Binding-site contacts:
Ligand atom SAH contacts residue MET41 of chain 1.A at 3.8 Å.
Ligand atom CAG contacts residue MET41 of chain 1.A at 3.5 Å (hydrophobic).
Ligand atom SAH contacts residue ASN70 of chain 1.A at 3.5 Å (h-bond).
Ligand atom OAD contacts residue LEU147 of chain 1.A at 3.8 Å.
Ligand atom OAC contacts residue PRO39 of chain 1.A at 3.2 Å.
Ligand atom CAF contacts residue GLN73 of chain 1.A at 2.2 Å.
Ligand atom SAH contacts residue VAL69 of chain 1.A at 4.2 Å.
Ligand atom CAE contacts residue VAL143 of chain 1.A at 3.1 Å (hydrophobic).
Ligand atom CAA contacts residue PRO39 of chain 1.A at 3.5 Å (hydrophobic).
Ligand atom NAJ contacts residue PRO39 of chain 1.A at 4.3 Å.
Ligand atom OAC contacts residue THR40 of chain 1.A at 3.6 Å.
Ligand atom CAF contacts residue VAL143 of chain 1.A at 2.6 Å (hydrophobic).
Ligand atom CAG contacts residue VAL143 of chain 1.A at 3.9 Å (hydrophobic).
Ligand atom CAE contacts residue VAL140 of chain 1.A at 4.3 Å (hydrophobic).
Ligand atom CAG contacts residue PHE68 of chain 1.A at 3.1 Å (hydrophobic).
Ligand atom SAK contacts residue PRO39 of chain 1.A at 3.9 Å.
Ligand atom CAB contacts residue VAL144 of chain 1.A at 4.0 Å (hydrophobic).
Ligand atom OAC contacts residue LEU147 of chain 1.A at 3.5 Å.
Ligand atom CAG contacts residue GLN73 of chain 1.A at 3.7 Å.
Ligand atom OAD contacts residue VAL140 of chain 1.A at 4.3 Å.
Ligand atom SAH contacts residue PHE68 of chain 1.A at 3.3 Å (h-bond).
Ligand atom SAH contacts residue VAL143 of chain 1.A at 4.1 Å.
Ligand atom CAE contacts residue GLN73 of chain 1.A at 1.4 Å.
Ligand atom CAA contacts residue THR40 of chain 1.A at 3.8 Å.
Ligand atom CAI contacts residue VAL143 of chain 1.A at 3.1 Å (hydrophobic).
Ligand atom CAI contacts residue GLN73 of chain 1.A at 3.3 Å.
Ligand atom CAB contacts residue GLN165 of chain 1.A at 3.9 Å.
Ligand atom OAD contacts residue PRO39 of chain 1.A at 4.0 Å.
Ligand atom CAA contacts residue MET41 of chain 1.A at 4.1 Å (hydrophobic).
Ligand atom OAC contacts residue SER66 of chain 1.A at 4.3 Å.
Ligand atom CAG contacts residue THR40 of chain 1.A at 4.2 Å.
Ligand atom SAK contacts residue LEU147 of chain 1.A at 4.2 Å.
Ligand atom SAH contacts residue GLN73 of chain 1.A at 2.7 Å (h-bond).
Ligand atom SAK contacts residue VAL143 of chain 1.A at 3.8 Å.
Ligand atom OAD contacts residue VAL143 of chain 1.A at 3.3 Å.
Ligand atom CAE contacts residue ASN70 of chain 1.A at 3.7 Å.
Ligand atom OAD contacts residue VAL144 of chain 1.A at 3.0 Å.
Ligand atom CAB contacts residue VAL140 of chain 1.A at 4.0 Å (hydrophobic).
Ligand atom CAF contacts residue VAL140 of chain 1.A at 4.2 Å (hydrophobic).
Ligand atom CAB contacts residue PHE158 of chain 1.A at 3.9 Å (hydrophobic).

Sequence of chain 1.A:
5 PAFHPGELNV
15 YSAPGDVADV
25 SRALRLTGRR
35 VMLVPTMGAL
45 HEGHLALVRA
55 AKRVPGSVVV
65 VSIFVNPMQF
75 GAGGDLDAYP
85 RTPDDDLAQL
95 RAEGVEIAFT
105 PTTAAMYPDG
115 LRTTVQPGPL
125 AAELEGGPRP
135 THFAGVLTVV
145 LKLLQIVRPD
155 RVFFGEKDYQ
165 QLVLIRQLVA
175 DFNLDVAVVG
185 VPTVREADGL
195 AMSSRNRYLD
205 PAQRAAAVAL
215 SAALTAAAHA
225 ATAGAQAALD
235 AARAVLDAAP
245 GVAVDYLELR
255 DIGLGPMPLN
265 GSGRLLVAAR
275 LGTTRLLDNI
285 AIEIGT

The small molecule below binds the protein below.
Small molecule (SMILES): CN(C)S(=O)(=O)c1ccsc1